Sequence of chain 18.C:
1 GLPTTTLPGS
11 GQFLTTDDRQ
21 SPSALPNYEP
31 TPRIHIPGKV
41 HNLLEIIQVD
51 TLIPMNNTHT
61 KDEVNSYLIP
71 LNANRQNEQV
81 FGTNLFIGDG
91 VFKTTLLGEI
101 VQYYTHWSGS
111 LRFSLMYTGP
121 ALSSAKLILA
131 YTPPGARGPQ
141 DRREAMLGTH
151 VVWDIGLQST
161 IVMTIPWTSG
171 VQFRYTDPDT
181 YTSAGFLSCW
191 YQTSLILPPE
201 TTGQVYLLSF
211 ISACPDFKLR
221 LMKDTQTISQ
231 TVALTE

Binding-site contacts:
Ligand atom N2 contacts residue ASN219 of chain 18.A at 3.8 Å.
Ligand atom C1B contacts residue ILE104 of chain 18.A at 4.0 Å (hydrophobic).
Ligand atom N2 contacts residue LEU106 of chain 18.A at 3.8 Å.
Ligand atom C6B contacts residue ILE104 of chain 18.A at 3.6 Å (hydrophobic).
Ligand atom C5B contacts residue MET224 of chain 18.A at 3.8 Å (hydrophobic).
Ligand atom N3A contacts residue PHE186 of chain 18.A at 4.0 Å.
Ligand atom C3C contacts residue TYR128 of chain 18.A at 3.4 Å (hydrophobic).
Ligand atom C2A contacts residue TYR152 of chain 18.A at 3.6 Å (hydrophobic).
Ligand atom C5 contacts residue LEU106 of chain 18.A at 3.8 Å (hydrophobic).
Ligand atom C6B contacts residue TYR128 of chain 18.A at 3.3 Å (hydrophobic).
Ligand atom C4B contacts residue TYR152 of chain 18.A at 3.8 Å (hydrophobic).
Ligand atom C3B contacts residue VAL188 of chain 18.A at 3.8 Å (hydrophobic).
Ligand atom O1B contacts residue TYR128 of chain 18.A at 3.4 Å (h-bond).
Ligand atom C5A contacts residue VAL176 of chain 18.A at 3.6 Å (hydrophobic).
Ligand atom N3A contacts residue PRO174 of chain 18.A at 3.7 Å.
Ligand atom C4 contacts residue TYR197 of chain 18.A at 3.8 Å (hydrophobic).
Ligand atom O1B contacts residue ILE104 of chain 18.A at 3.9 Å.
Ligand atom O1 contacts residue MET221 of chain 18.A at 3.9 Å.
Ligand atom C5B contacts residue PHE186 of chain 18.A at 3.9 Å (hydrophobic).
Ligand atom C31 contacts residue ASN219 of chain 18.A at 3.3 Å.
Ligand atom N3A contacts residue ALA24 of chain 18.C at 3.8 Å.
Ligand atom C4B contacts residue PHE186 of chain 18.A at 3.6 Å (hydrophobic).
Ligand atom C3 contacts residue ASN219 of chain 18.A at 4.0 Å.
Ligand atom C1B contacts residue VAL188 of chain 18.A at 3.8 Å (hydrophobic).
Ligand atom C4A contacts residue PRO174 of chain 18.A at 3.1 Å (hydrophobic).
Ligand atom C4C contacts residue VAL188 of chain 18.A at 3.7 Å (hydrophobic).
Ligand atom C5A contacts residue PHE186 of chain 18.A at 3.5 Å (hydrophobic).
Ligand atom C1C contacts residue TYR128 of chain 18.A at 3.7 Å (hydrophobic).
Ligand atom C1C contacts residue LEU106 of chain 18.A at 3.8 Å (hydrophobic).
Ligand atom N3A contacts residue TYR152 of chain 18.A at 3.5 Å.
Ligand atom C4 contacts residue LEU106 of chain 18.A at 3.9 Å (hydrophobic).
Ligand atom O1A contacts residue PHE186 of chain 18.A at 3.0 Å.
Ligand atom C4C contacts residue VAL191 of chain 18.A at 3.0 Å (hydrophobic).
Ligand atom C5C contacts residue VAL191 of chain 18.A at 3.8 Å (hydrophobic).
Ligand atom C3B contacts residue TYR152 of chain 18.A at 3.7 Å (hydrophobic).
Ligand atom O1 contacts residue LEU106 of chain 18.A at 3.7 Å.
Ligand atom C1B contacts residue TYR128 of chain 18.A at 3.6 Å (hydrophobic).
Ligand atom C2A contacts residue PHE186 of chain 18.A at 3.3 Å (hydrophobic).
Ligand atom C2B contacts residue VAL188 of chain 18.A at 3.5 Å (hydrophobic).
Ligand atom C2C contacts residue TYR197 of chain 18.A at 3.7 Å (hydrophobic).

This small molecule binds to this protein.
Small molecule (SMILES): Cc1cc(CCCCCOc2ccc(C3=NCCO3)cc2)on1

Sequence of chain 18.A:
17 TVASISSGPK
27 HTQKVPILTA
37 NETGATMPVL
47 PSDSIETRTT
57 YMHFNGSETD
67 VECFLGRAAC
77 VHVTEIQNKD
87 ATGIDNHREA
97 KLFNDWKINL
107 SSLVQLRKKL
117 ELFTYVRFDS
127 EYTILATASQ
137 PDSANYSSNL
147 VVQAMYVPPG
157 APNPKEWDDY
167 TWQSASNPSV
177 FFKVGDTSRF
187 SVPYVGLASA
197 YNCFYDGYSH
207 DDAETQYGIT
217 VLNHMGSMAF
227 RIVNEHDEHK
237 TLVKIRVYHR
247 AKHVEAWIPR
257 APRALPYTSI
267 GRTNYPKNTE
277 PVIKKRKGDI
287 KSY